Sequence of chain 1.A:
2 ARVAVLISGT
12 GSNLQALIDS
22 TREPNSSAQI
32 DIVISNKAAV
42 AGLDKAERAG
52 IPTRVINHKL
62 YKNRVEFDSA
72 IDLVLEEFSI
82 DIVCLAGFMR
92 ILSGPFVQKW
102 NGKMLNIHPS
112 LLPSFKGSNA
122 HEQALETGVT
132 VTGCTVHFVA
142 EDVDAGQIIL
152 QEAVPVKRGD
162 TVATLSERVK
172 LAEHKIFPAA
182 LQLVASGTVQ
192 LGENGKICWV

Binding-site contacts:
Ligand atom C29 contacts residue ARG91 of chain 1.A at 3.7 Å.
Ligand atom C6 contacts residue ARG91 of chain 1.A at 3.7 Å.
Ligand atom C26 contacts residue ARG91 of chain 1.A at 3.6 Å.
Ligand atom C4 contacts residue VAL140 of chain 1.A at 3.6 Å (hydrophobic).
Ligand atom N3 contacts residue GLU142 of chain 1.A at 3.8 Å.
Ligand atom C29 contacts residue PHE89 of chain 1.A at 3.1 Å (hydrophobic).
Ligand atom C2 contacts residue ALA141 of chain 1.A at 3.6 Å (hydrophobic).
Ligand atom O27 contacts residue ARG91 of chain 1.A at 3.6 Å (salt-bridge).
Ligand atom S15 contacts residue SER119 of chain 1.A at 3.7 Å.
Ligand atom C12 contacts residue ILE92 of chain 1.A at 3.6 Å (hydrophobic).
Ligand atom C31 contacts residue GAR1 of chain 1.B at 3.7 Å.
Ligand atom N3 contacts residue VAL140 of chain 1.A at 3.5 Å.
Ligand atom S15 contacts residue GLY118 of chain 1.A at 3.6 Å.
Ligand atom C30 contacts residue ARG91 of chain 1.A at 3.6 Å.
Ligand atom C20 contacts residue MET90 of chain 1.A at 3.7 Å (hydrophobic).
Ligand atom N11 contacts residue GLU142 of chain 1.A at 3.0 Å (salt-bridge).
Ligand atom C12 contacts residue MET90 of chain 1.A at 3.4 Å (hydrophobic).
Ligand atom C22 contacts residue MET90 of chain 1.A at 3.6 Å (hydrophobic).
Ligand atom C14 contacts residue SER119 of chain 1.A at 3.6 Å.
Ligand atom N11 contacts residue LEU93 of chain 1.A at 3.1 Å (h-bond).
Ligand atom C4 contacts residue ALA141 of chain 1.A at 3.7 Å (hydrophobic).
Ligand atom O10 contacts residue HIS138 of chain 1.A at 3.6 Å.
Ligand atom C30 contacts residue PHE89 of chain 1.A at 3.1 Å (hydrophobic).
Ligand atom C26 contacts residue ARG65 of chain 1.A at 3.3 Å.
Ligand atom O10 contacts residue VAL144 of chain 1.A at 3.6 Å.
Ligand atom N3 contacts residue VAL144 of chain 1.A at 3.7 Å.
Ligand atom N11 contacts residue VAL98 of chain 1.A at 3.6 Å.
Ligand atom N5 contacts residue ARG91 of chain 1.A at 2.9 Å (salt-bridge).
Ligand atom O10 contacts residue ASP145 of chain 1.A at 3.0 Å (salt-bridge).
Ligand atom N11 contacts residue ALA141 of chain 1.A at 3.5 Å (h-bond).
Ligand atom C4 contacts residue VAL144 of chain 1.A at 3.7 Å (hydrophobic).
Ligand atom N1 contacts residue LEU93 of chain 1.A at 3.0 Å (h-bond).
Ligand atom N3 contacts residue ALA141 of chain 1.A at 2.8 Å (h-bond).
Ligand atom O27 contacts residue ARG65 of chain 1.A at 2.6 Å (salt-bridge).
Ligand atom O28 contacts residue ARG91 of chain 1.A at 3.5 Å.
Ligand atom C21 contacts residue MET90 of chain 1.A at 3.5 Å (hydrophobic).
Ligand atom C21 contacts residue ARG91 of chain 1.A at 3.5 Å.
Ligand atom O28 contacts residue ARG65 of chain 1.A at 2.8 Å (salt-bridge).
Ligand atom N19 contacts residue MET90 of chain 1.A at 2.9 Å (h-bond).
Ligand atom O28 contacts residue ILE92 of chain 1.A at 2.9 Å (h-bond).

A small-molecule ligand and the protein it binds are described below.
Small molecule (SMILES): Nc1nc2[nH]c(CCCc3cc(C(=O)N[C@@H](CCC(=O)O)C(=O)O)cs3)cc2c(=O)[nH]1